Sequence of chain 1.C:
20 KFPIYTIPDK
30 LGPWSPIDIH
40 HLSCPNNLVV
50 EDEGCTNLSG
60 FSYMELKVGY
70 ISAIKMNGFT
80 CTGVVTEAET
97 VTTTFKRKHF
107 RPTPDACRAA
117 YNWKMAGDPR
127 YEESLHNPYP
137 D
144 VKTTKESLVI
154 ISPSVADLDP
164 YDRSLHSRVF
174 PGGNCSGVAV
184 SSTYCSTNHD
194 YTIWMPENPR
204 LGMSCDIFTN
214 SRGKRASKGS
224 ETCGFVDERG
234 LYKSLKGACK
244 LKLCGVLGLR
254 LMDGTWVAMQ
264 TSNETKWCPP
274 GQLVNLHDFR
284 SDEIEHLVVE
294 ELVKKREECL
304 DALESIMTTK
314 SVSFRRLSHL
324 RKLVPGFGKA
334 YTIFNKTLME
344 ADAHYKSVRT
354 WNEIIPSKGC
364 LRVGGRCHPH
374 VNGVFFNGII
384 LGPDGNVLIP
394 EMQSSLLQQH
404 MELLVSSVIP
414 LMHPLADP

Binding-site contacts:
Ligand atom C4 contacts residue ASN338 of chain 1.C at 4.2 Å.
Ligand atom C8 contacts residue PHE337 of chain 1.C at 4.4 Å (hydrophobic).
Ligand atom C7 contacts residue ASN338 of chain 1.C at 3.3 Å.
Ligand atom O6 contacts residue ASN338 of chain 1.C at 4.2 Å.
Ligand atom N2 contacts residue ASN338 of chain 1.C at 2.9 Å (h-bond).
Ligand atom C1 contacts residue ASN338 of chain 1.C at 1.4 Å.
Ligand atom C3 contacts residue ASN338 of chain 1.C at 3.8 Å.
Ligand atom O5 contacts residue ASN338 of chain 1.C at 2.4 Å (h-bond).
Ligand atom C8 contacts residue ASN338 of chain 1.C at 4.4 Å.
Ligand atom O7 contacts residue ASN338 of chain 1.C at 3.3 Å (h-bond).
Ligand atom C2 contacts residue ASN338 of chain 1.C at 2.4 Å.
Ligand atom C5 contacts residue ASN338 of chain 1.C at 3.7 Å.
Ligand atom C6 contacts residue ASN338 of chain 1.C at 4.2 Å.

This protein binds this small molecule.
Small molecule (SMILES): CC(=O)N[C@@H]1[C@@H](O)[C@H](O)[C@@H](CO)O[C@H]1O